Sequence of chain 1.C:
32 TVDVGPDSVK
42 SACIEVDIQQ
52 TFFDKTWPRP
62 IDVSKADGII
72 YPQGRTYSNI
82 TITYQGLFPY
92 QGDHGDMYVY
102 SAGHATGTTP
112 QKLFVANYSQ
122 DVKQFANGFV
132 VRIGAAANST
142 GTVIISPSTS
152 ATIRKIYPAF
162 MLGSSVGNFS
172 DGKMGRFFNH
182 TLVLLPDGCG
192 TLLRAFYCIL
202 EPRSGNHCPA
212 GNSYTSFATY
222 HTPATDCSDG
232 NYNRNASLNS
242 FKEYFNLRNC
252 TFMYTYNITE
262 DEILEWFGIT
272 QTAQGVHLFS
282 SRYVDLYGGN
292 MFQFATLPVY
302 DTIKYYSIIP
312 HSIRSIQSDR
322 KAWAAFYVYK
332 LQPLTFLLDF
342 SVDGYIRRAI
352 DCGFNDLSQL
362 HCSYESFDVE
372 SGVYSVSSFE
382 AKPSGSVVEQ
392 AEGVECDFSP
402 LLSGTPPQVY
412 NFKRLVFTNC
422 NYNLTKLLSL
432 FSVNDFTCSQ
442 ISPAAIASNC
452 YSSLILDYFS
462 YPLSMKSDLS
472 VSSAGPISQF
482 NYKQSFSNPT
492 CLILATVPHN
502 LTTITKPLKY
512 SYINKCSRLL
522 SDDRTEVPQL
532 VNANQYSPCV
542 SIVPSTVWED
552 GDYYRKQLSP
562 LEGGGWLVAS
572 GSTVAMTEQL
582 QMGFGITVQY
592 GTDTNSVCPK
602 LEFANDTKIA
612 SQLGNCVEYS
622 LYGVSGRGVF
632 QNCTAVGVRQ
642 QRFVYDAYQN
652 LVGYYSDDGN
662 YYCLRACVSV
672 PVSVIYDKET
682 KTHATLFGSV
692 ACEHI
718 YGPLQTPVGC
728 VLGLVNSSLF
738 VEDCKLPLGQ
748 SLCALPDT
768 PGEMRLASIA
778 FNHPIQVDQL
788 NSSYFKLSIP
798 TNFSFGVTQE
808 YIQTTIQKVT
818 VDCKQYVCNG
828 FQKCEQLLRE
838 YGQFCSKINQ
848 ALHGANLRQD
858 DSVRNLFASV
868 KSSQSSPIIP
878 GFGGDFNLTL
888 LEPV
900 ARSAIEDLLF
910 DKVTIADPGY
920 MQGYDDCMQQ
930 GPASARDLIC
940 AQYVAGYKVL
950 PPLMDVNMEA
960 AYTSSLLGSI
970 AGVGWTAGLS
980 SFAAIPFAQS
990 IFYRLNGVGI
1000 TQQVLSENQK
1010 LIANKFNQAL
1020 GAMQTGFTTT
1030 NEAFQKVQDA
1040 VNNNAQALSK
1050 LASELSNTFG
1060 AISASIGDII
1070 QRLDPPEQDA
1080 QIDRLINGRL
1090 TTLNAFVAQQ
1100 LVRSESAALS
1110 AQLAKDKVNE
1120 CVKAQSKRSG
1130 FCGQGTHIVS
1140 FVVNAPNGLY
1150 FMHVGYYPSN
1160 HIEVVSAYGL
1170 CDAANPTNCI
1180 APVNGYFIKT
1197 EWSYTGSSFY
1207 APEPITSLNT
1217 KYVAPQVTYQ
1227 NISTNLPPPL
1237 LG

Binding-site contacts:
Ligand atom O5 contacts residue LEU239 of chain 1.C at 3.7 Å.
Ligand atom O3 contacts residue ASP34 of chain 1.C at 3.6 Å.
Ligand atom C7 contacts residue ASN236 of chain 1.C at 3.4 Å.
Ligand atom O4 contacts residue ASP34 of chain 1.C at 3.9 Å.
Ligand atom C1 contacts residue ASN236 of chain 1.C at 1.4 Å.
Ligand atom C4 contacts residue VAL35 of chain 1.C at 4.3 Å (hydrophobic).
Ligand atom O5 contacts residue ARG195 of chain 1.C at 3.6 Å (salt-bridge).
Ligand atom O7 contacts residue ASN240 of chain 1.C at 4.2 Å.
Ligand atom C4 contacts residue ASN236 of chain 1.C at 4.4 Å.
Ligand atom C5 contacts residue ARG195 of chain 1.C at 4.1 Å.
Ligand atom O6 contacts residue MET254 of chain 1.C at 4.2 Å.
Ligand atom C3 contacts residue ASP34 of chain 1.C at 3.4 Å.
Ligand atom N2 contacts residue ASP34 of chain 1.C at 2.9 Å (salt-bridge).
Ligand atom C6 contacts residue ARG195 of chain 1.C at 3.7 Å.
Ligand atom C6 contacts residue MET254 of chain 1.C at 3.7 Å (hydrophobic).
Ligand atom C5 contacts residue ASP34 of chain 1.C at 4.2 Å.
Ligand atom C2 contacts residue ASP34 of chain 1.C at 3.6 Å.
Ligand atom O7 contacts residue LYS243 of chain 1.C at 4.4 Å.
Ligand atom O7 contacts residue ASN236 of chain 1.C at 3.6 Å (h-bond).
Ligand atom N2 contacts residue ASN236 of chain 1.C at 2.9 Å (h-bond).
Ligand atom O2 contacts residue ASP34 of chain 1.C at 4.1 Å.
Ligand atom N2 contacts residue VAL35 of chain 1.C at 4.4 Å.
Ligand atom O7 contacts residue PRO37 of chain 1.C at 3.7 Å.
Ligand atom C8 contacts residue MET254 of chain 1.C at 3.7 Å (hydrophobic).
Ligand atom C2 contacts residue ASN236 of chain 1.C at 2.5 Å.
Ligand atom O3 contacts residue GLY36 of chain 1.C at 3.9 Å.
Ligand atom C3 contacts residue ASN236 of chain 1.C at 3.8 Å.
Ligand atom C1 contacts residue ASP34 of chain 1.C at 4.1 Å.
Ligand atom O6 contacts residue ARG195 of chain 1.C at 3.1 Å (salt-bridge).
Ligand atom C8 contacts residue ASP34 of chain 1.C at 3.8 Å.
Ligand atom O6 contacts residue THR256 of chain 1.C at 4.3 Å.
Ligand atom C5 contacts residue ASN236 of chain 1.C at 3.7 Å.
Ligand atom C1 contacts residue ARG195 of chain 1.C at 4.4 Å.
Ligand atom C4 contacts residue GLY36 of chain 1.C at 4.4 Å.
Ligand atom C1 contacts residue LEU239 of chain 1.C at 4.5 Å (hydrophobic).
Ligand atom C1 contacts residue GLY36 of chain 1.C at 4.3 Å.
Ligand atom C7 contacts residue ASP34 of chain 1.C at 3.8 Å.
Ligand atom C7 contacts residue PRO37 of chain 1.C at 4.5 Å (hydrophobic).
Ligand atom C8 contacts residue VAL33 of chain 1.C at 4.1 Å (hydrophobic).
Ligand atom O5 contacts residue ASN236 of chain 1.C at 2.4 Å (h-bond).

The small molecule below binds the protein below.
Small molecule (SMILES): CC(=O)N[C@H]1[C@H](O[C@H]2[C@H](O)[C@@H](NC(C)=O)CO[C@@H]2CO)O[C@H](CO)[C@@H](O[C@@H]2O[C@H](CO)[C@@H](O)[C@H](O[C@H]3O[C@H](CO)[C@@H](O)[C@H](O)[C@@H]3O)[C@@H]2O)[C@@H]1O